This small molecule binds to this protein.
Small molecule (SMILES): CCc1nc(N)nc(N)c1C#CCc1cc(-c2ccccc2)ccc1OC

Binding-site contacts:
Ligand atom N3 contacts residue VAL35 of chain 1.B at 3.4 Å.
Ligand atom NAD contacts residue PHE99 of chain 1.B at 3.2 Å (h-bond).
Ligand atom N1 contacts residue NAP1 of chain 1.E at 3.5 Å (h-bond).
Ligand atom C5 contacts residue NAP1 of chain 1.E at 3.4 Å.
Ligand atom CAJ contacts residue PHE99 of chain 1.B at 3.6 Å (hydrophobic).
Ligand atom CAX contacts residue ILE54 of chain 1.B at 3.5 Å (hydrophobic).
Ligand atom N1 contacts residue VAL10 of chain 1.B at 3.3 Å.
Ligand atom CAG contacts residue LYS36 of chain 1.B at 3.6 Å.
Ligand atom CAI contacts residue LEU58 of chain 1.B at 3.7 Å (hydrophobic).
Ligand atom CAF contacts residue NAP1 of chain 1.E at 3.5 Å.
Ligand atom N1 contacts residue ALA11 of chain 1.B at 3.6 Å.
Ligand atom NAC contacts residue ALA11 of chain 1.B at 3.5 Å (h-bond).
Ligand atom CAB contacts residue ALA53 of chain 1.B at 3.6 Å (hydrophobic).
Ligand atom CAZ contacts residue ILE54 of chain 1.B at 3.6 Å (hydrophobic).
Ligand atom CAJ contacts residue LEU32 of chain 1.B at 3.5 Å (hydrophobic).
Ligand atom C6 contacts residue MET9 of chain 1.B at 3.6 Å (hydrophobic).
Ligand atom N3 contacts residue GLU31 of chain 1.B at 2.9 Å (salt-bridge).
Ligand atom NAC contacts residue THR118 of chain 1.B at 3.7 Å.
Ligand atom C6 contacts residue NAP1 of chain 1.E at 3.2 Å.
Ligand atom NAC contacts residue VAL10 of chain 1.B at 3.3 Å (h-bond).
Ligand atom C2 contacts residue ALA11 of chain 1.B at 3.5 Å (hydrophobic).
Ligand atom NAD contacts residue TYR105 of chain 1.B at 3.6 Å.
Ligand atom CAB contacts residue ASN23 of chain 1.B at 3.7 Å.
Ligand atom C2 contacts residue GLU31 of chain 1.B at 3.6 Å.
Ligand atom C4 contacts residue GLU31 of chain 1.B at 3.7 Å.
Ligand atom N3 contacts residue ALA11 of chain 1.B at 3.5 Å.
Ligand atom CAA contacts residue GLU31 of chain 1.B at 3.6 Å.
Ligand atom CAH contacts residue LEU32 of chain 1.B at 3.6 Å (hydrophobic).
Ligand atom CAE contacts residue NAP1 of chain 1.E at 3.6 Å.
Ligand atom C2 contacts residue VAL35 of chain 1.B at 3.4 Å (hydrophobic).
Ligand atom CAO contacts residue GLU31 of chain 1.B at 3.5 Å.
Ligand atom NAC contacts residue GLU31 of chain 1.B at 2.8 Å (salt-bridge).
Ligand atom NAD contacts residue MET9 of chain 1.B at 2.9 Å (h-bond).
Ligand atom NAC contacts residue MET9 of chain 1.B at 3.6 Å (h-bond).
Ligand atom CAV contacts residue LEU32 of chain 1.B at 3.7 Å (hydrophobic).
Ligand atom N1 contacts residue MET9 of chain 1.B at 3.4 Å (h-bond).
Ligand atom C2 contacts residue VAL10 of chain 1.B at 3.5 Å (hydrophobic).
Ligand atom CAP contacts residue ASN50 of chain 1.B at 3.5 Å.
Ligand atom NAD contacts residue NAP1 of chain 1.E at 3.5 Å (h-bond).
Ligand atom NAC contacts residue VAL35 of chain 1.B at 3.5 Å.

Sequence of chain 1.B:
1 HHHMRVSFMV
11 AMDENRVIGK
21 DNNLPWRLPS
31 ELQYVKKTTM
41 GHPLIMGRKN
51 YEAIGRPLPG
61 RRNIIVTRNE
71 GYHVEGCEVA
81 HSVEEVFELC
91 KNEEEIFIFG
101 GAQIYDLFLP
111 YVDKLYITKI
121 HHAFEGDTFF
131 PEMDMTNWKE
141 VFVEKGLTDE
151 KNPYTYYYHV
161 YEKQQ